This small molecule binds to this protein.
Small molecule (SMILES): O=C(O)CCC(=O)N1CCc2ccccc21

Binding-site contacts:
Ligand atom C12 contacts residue PRO210 of chain 1.A at 4.0 Å (hydrophobic).
Ligand atom C12 contacts residue ILE214 of chain 1.A at 3.6 Å (hydrophobic).
Ligand atom C10 contacts residue PRO210 of chain 1.A at 3.8 Å (hydrophobic).
Ligand atom O01 contacts residue HIS312 of chain 1.A at 3.0 Å (h-bond).
Ligand atom O07 contacts residue ALA156 of chain 1.A at 3.7 Å.
Ligand atom O01 contacts residue SER155 of chain 1.A at 2.6 Å.
Ligand atom O07 contacts residue TYR52 of chain 1.A at 4.0 Å.
Ligand atom C06 contacts residue TRP51 of chain 1.A at 4.0 Å (hydrophobic).
Ligand atom C11 contacts residue PHE191 of chain 1.A at 3.4 Å (hydrophobic).
Ligand atom C10 contacts residue VAL269 of chain 1.A at 4.1 Å (hydrophobic).
Ligand atom C02 contacts residue HIS312 of chain 1.A at 3.7 Å.
Ligand atom N08 contacts residue PHE191 of chain 1.A at 3.4 Å.
Ligand atom O03 contacts residue TRP51 of chain 1.A at 2.8 Å (h-bond).
Ligand atom C05 contacts residue ALA265 of chain 1.A at 3.7 Å (hydrophobic).
Ligand atom C02 contacts residue TRP51 of chain 1.A at 3.7 Å (hydrophobic).
Ligand atom C14 contacts residue THR159 of chain 1.A at 3.9 Å.
Ligand atom O01 contacts residue PHE191 of chain 1.A at 4.0 Å.
Ligand atom O01 contacts residue ALA156 of chain 1.A at 3.1 Å (h-bond).
Ligand atom C09 contacts residue PHE191 of chain 1.A at 3.7 Å (hydrophobic).
Ligand atom C02 contacts residue SER155 of chain 1.A at 3.2 Å.
Ligand atom C13 contacts residue PHE191 of chain 1.A at 3.9 Å (hydrophobic).
Ligand atom C04 contacts residue TRP51 of chain 1.A at 3.2 Å (hydrophobic).
Ligand atom C13 contacts residue ILE214 of chain 1.A at 3.2 Å (hydrophobic).
Ligand atom C14 contacts residue ILE214 of chain 1.A at 3.9 Å (hydrophobic).
Ligand atom C14 contacts residue PHE191 of chain 1.A at 3.9 Å (hydrophobic).
Ligand atom C10 contacts residue PHE191 of chain 1.A at 3.8 Å (hydrophobic).
Ligand atom O03 contacts residue SER155 of chain 1.A at 3.1 Å.
Ligand atom O03 contacts residue GLY50 of chain 1.A at 3.1 Å (h-bond).
Ligand atom C13 contacts residue PHE242 of chain 1.A at 3.8 Å (hydrophobic).
Ligand atom C02 contacts residue ALA156 of chain 1.A at 3.4 Å (hydrophobic).
Ligand atom C15 contacts residue THR159 of chain 1.A at 3.9 Å.
Ligand atom C12 contacts residue PHE191 of chain 1.A at 3.7 Å (hydrophobic).
Ligand atom N08 contacts residue TYR52 of chain 1.A at 3.9 Å.
Ligand atom C16 contacts residue PHE191 of chain 1.A at 3.3 Å (hydrophobic).
Ligand atom C16 contacts residue TYR52 of chain 1.A at 3.9 Å (hydrophobic).
Ligand atom O03 contacts residue ALA156 of chain 1.A at 3.0 Å (h-bond).
Ligand atom C06 contacts residue PHE191 of chain 1.A at 3.8 Å (hydrophobic).
Ligand atom C09 contacts residue TRP51 of chain 1.A at 4.0 Å (hydrophobic).
Ligand atom C15 contacts residue PHE191 of chain 1.A at 3.5 Å (hydrophobic).
Ligand atom C05 contacts residue TRP51 of chain 1.A at 3.5 Å (hydrophobic).

Sequence of chain 1.A:
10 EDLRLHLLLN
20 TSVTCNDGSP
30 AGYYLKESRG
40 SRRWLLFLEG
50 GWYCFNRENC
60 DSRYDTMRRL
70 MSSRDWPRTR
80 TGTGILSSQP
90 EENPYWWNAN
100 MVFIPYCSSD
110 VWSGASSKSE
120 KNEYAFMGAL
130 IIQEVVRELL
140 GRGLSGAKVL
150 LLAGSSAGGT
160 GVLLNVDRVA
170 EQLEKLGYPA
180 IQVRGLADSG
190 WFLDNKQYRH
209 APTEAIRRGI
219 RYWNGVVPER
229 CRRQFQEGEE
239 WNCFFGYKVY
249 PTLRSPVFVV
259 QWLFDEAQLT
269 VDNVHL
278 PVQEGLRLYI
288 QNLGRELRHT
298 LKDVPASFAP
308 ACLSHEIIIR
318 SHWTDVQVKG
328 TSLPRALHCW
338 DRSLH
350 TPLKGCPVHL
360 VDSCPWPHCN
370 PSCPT